Binding-site contacts:
Ligand atom C1 contacts residue ASN119 of chain 1.B at 1.4 Å.
Ligand atom C8 contacts residue ASN122 of chain 1.B at 4.4 Å.
Ligand atom O5 contacts residue ASN119 of chain 1.B at 2.4 Å (h-bond).
Ligand atom C2 contacts residue ASN119 of chain 1.B at 2.5 Å.
Ligand atom C5 contacts residue ASN119 of chain 1.B at 3.7 Å.
Ligand atom N2 contacts residue ASN119 of chain 1.B at 2.9 Å (h-bond).
Ligand atom C3 contacts residue ASN119 of chain 1.B at 3.8 Å.
Ligand atom C7 contacts residue ASN119 of chain 1.B at 4.0 Å.
Ligand atom C4 contacts residue ASN119 of chain 1.B at 4.2 Å.

The small molecule below binds the protein below.
Small molecule (SMILES): CC(=O)N[C@@H]1[C@@H](O)[C@H](O)[C@@H](CO)O[C@H]1O

Sequence of chain 1.B:
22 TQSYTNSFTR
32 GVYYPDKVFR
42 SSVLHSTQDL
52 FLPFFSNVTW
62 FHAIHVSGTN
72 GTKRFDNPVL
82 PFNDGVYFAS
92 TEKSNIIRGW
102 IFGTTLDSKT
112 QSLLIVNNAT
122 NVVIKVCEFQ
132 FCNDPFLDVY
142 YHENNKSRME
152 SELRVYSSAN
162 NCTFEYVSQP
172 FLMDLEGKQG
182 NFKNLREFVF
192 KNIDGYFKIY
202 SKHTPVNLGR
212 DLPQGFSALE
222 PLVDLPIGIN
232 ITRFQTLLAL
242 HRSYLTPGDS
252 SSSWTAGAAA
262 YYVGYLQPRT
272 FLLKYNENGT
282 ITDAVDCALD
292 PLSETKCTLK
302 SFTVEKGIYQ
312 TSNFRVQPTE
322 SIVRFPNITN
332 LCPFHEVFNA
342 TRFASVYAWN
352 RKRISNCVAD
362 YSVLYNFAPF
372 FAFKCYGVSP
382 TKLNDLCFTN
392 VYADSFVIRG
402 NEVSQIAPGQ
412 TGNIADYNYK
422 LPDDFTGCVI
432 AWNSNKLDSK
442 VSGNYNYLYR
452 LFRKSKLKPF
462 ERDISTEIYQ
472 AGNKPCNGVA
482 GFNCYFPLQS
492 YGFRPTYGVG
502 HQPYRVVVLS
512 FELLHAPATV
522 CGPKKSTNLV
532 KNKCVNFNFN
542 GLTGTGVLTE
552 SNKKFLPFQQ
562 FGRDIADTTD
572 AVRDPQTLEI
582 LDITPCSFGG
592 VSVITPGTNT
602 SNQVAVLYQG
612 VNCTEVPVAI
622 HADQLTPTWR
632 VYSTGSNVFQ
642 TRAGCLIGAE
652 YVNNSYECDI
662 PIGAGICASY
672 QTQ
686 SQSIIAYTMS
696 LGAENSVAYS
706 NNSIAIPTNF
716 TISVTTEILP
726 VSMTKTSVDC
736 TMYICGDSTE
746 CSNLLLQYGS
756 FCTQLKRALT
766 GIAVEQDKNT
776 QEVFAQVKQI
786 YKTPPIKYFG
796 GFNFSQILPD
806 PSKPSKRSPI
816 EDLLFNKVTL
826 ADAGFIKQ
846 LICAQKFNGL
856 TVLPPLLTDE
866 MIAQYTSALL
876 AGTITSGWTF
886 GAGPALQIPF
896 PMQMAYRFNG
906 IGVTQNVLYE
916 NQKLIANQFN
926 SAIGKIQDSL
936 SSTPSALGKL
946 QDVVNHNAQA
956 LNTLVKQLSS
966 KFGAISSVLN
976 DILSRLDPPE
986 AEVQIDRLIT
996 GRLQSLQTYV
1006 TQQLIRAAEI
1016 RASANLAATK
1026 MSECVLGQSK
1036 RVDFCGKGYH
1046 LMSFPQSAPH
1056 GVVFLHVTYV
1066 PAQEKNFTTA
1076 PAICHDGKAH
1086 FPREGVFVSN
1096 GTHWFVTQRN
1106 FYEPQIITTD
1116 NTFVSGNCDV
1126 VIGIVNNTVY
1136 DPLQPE